A small-molecule ligand and the protein it binds are described below.
Small molecule (SMILES): CCC(=O)c1ccc(CC)cc1

Binding-site contacts:
Ligand atom C9 contacts residue PHE170 of chain 1.C at 3.6 Å (hydrophobic).
Ligand atom C6 contacts residue LEU173 of chain 1.C at 3.8 Å (hydrophobic).
Ligand atom O9 contacts residue PHE170 of chain 1.C at 3.5 Å.
Ligand atom C1 contacts residue PHE296 of chain 1.C at 4.1 Å (hydrophobic).
Ligand atom C9 contacts residue CYS303 of chain 1.C at 4.1 Å (hydrophobic).
Ligand atom C11 contacts residue PHE465 of chain 1.C at 3.8 Å (hydrophobic).
Ligand atom C11 contacts residue CYS302 of chain 1.C at 1.8 Å (hydrophobic).
Ligand atom C8 contacts residue PHE296 of chain 1.C at 3.2 Å (hydrophobic).
Ligand atom C7 contacts residue PHE296 of chain 1.C at 3.8 Å (hydrophobic).
Ligand atom C5 contacts residue TRP177 of chain 1.C at 4.0 Å (hydrophobic).
Ligand atom C2 contacts residue CYS301 of chain 1.C at 4.1 Å (hydrophobic).
Ligand atom C6 contacts residue PHE459 of chain 1.C at 4.0 Å (hydrophobic).
Ligand atom C6 contacts residue PHE170 of chain 1.C at 3.9 Å (hydrophobic).
Ligand atom C2 contacts residue ASP457 of chain 1.C at 3.9 Å.
Ligand atom C3 contacts residue PHE170 of chain 1.C at 3.8 Å (hydrophobic).
Ligand atom C7 contacts residue MET124 of chain 1.C at 3.9 Å (hydrophobic).
Ligand atom O9 contacts residue CYS302 of chain 1.C at 3.0 Å (h-bond).
Ligand atom C3 contacts residue PHE459 of chain 1.C at 3.6 Å (hydrophobic).
Ligand atom C1 contacts residue PHE170 of chain 1.C at 4.0 Å (hydrophobic).
Ligand atom C10 contacts residue PHE465 of chain 1.C at 4.1 Å (hydrophobic).
Ligand atom C2 contacts residue PHE296 of chain 1.C at 4.0 Å (hydrophobic).
Ligand atom O9 contacts residue CYS303 of chain 1.C at 4.0 Å.
Ligand atom O9 contacts residue ASN169 of chain 1.C at 3.9 Å.
Ligand atom C4 contacts residue PHE170 of chain 1.C at 3.4 Å (hydrophobic).
Ligand atom C3 contacts residue CYS301 of chain 1.C at 3.7 Å (hydrophobic).
Ligand atom C3 contacts residue ASP457 of chain 1.C at 4.2 Å.
Ligand atom C10 contacts residue CYS302 of chain 1.C at 3.0 Å (hydrophobic).
Ligand atom C9 contacts residue CYS302 of chain 1.C at 3.4 Å (hydrophobic).
Ligand atom C2 contacts residue PHE459 of chain 1.C at 3.2 Å (hydrophobic).
Ligand atom C4 contacts residue PHE459 of chain 1.C at 4.1 Å (hydrophobic).
Ligand atom C10 contacts residue TRP177 of chain 1.C at 4.1 Å (hydrophobic).
Ligand atom C2 contacts residue PHE170 of chain 1.C at 3.9 Å (hydrophobic).
Ligand atom C7 contacts residue PHE459 of chain 1.C at 3.8 Å (hydrophobic).
Ligand atom C10 contacts residue MET174 of chain 1.C at 4.1 Å (hydrophobic).
Ligand atom C8 contacts residue ASP457 of chain 1.C at 3.8 Å.
Ligand atom C1 contacts residue PHE459 of chain 1.C at 3.5 Å (hydrophobic).
Ligand atom O9 contacts residue CYS301 of chain 1.C at 3.5 Å.
Ligand atom C5 contacts residue PHE170 of chain 1.C at 3.6 Å (hydrophobic).
Ligand atom C4 contacts residue CYS303 of chain 1.C at 4.1 Å (hydrophobic).
Ligand atom C3 contacts residue CYS303 of chain 1.C at 3.5 Å (hydrophobic).

Sequence of chain 1.C:
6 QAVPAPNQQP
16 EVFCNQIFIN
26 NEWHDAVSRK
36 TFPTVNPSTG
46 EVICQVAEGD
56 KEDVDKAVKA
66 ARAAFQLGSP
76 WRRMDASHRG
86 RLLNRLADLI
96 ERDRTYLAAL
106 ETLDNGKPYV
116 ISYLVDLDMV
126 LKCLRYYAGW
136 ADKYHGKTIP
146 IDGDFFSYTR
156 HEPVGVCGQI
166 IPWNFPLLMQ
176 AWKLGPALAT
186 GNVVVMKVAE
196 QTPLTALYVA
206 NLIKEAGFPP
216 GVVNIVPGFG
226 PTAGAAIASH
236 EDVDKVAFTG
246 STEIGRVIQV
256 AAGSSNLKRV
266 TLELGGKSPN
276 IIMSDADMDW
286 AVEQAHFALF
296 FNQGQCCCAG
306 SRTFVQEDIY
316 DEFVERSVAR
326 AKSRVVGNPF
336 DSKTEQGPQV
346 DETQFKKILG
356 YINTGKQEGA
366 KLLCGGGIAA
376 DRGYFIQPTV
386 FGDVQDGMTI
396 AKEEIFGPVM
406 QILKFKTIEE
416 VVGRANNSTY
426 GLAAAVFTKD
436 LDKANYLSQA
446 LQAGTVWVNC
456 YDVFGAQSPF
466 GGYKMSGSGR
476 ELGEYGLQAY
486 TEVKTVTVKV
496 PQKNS